Sequence of chain 41.F:
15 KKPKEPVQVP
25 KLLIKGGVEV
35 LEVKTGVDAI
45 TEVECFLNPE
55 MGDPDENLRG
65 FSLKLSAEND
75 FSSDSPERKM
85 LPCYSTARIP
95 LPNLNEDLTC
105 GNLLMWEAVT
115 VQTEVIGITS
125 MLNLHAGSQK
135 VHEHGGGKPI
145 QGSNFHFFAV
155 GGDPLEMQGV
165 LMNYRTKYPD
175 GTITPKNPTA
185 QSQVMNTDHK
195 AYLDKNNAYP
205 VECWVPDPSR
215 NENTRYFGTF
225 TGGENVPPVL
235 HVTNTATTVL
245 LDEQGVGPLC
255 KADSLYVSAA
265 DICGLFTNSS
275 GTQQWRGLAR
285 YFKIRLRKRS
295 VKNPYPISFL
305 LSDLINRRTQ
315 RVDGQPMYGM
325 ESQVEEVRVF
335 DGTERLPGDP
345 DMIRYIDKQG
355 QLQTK

Sequence of chain 45.F:
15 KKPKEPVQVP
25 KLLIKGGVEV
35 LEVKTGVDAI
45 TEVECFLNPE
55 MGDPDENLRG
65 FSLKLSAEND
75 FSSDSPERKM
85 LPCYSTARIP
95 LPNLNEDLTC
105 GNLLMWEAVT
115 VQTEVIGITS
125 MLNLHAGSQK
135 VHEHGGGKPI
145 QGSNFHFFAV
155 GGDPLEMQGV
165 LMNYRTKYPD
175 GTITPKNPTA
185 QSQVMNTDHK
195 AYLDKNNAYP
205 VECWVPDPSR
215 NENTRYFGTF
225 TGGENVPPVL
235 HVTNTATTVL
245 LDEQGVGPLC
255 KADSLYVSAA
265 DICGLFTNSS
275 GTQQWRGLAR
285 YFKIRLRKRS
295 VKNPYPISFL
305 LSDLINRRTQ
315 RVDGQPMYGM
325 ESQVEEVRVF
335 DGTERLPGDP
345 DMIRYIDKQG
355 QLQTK

A small-molecule ligand and the protein it binds are described below.
Small molecule (SMILES): CC(=O)N[C@H]1[C@H]([C@H](O)[C@H](O)CO)O[C@@](O[C@H](CO)[C@@H](O)[C@@H]2O[C@@H](C(=O)O)C[C@H](O)[C@H]2NC(C)=O)(C(=O)O)C[C@@H]1O

Binding-site contacts:
Ligand atom C11 contacts residue THR276 of chain 45.F at 3.2 Å.
Ligand atom O7 contacts residue LEU62 of chain 45.F at 3.9 Å.
Ligand atom C11 contacts residue GLN278 of chain 45.F at 3.5 Å.
Ligand atom C9 contacts residue LEU67 of chain 45.F at 3.4 Å (hydrophobic).
Ligand atom C8 contacts residue LYS68 of chain 45.F at 3.5 Å.
Ligand atom C10 contacts residue GLN278 of chain 45.F at 4.1 Å.
Ligand atom C11 contacts residue PHE65 of chain 45.F at 4.0 Å (hydrophobic).
Ligand atom C11 contacts residue LEU62 of chain 45.F at 3.9 Å (hydrophobic).
Ligand atom C10 contacts residue LEU62 of chain 45.F at 3.6 Å (hydrophobic).
Ligand atom C1 contacts residue ASN272 of chain 45.F at 3.9 Å.
Ligand atom N5 contacts residue GLN278 of chain 45.F at 3.9 Å.
Ligand atom O4 contacts residue ASP74 of chain 44.F at 4.0 Å.
Ligand atom O8 contacts residue THR276 of chain 45.F at 3.9 Å.
Ligand atom N5 contacts residue ASN272 of chain 45.F at 3.2 Å (h-bond).
Ligand atom O1B contacts residue ASN272 of chain 45.F at 3.4 Å (h-bond).
Ligand atom O8 contacts residue LYS68 of chain 45.F at 3.1 Å.
Ligand atom O9 contacts residue LEU67 of chain 45.F at 2.3 Å.
Ligand atom C11 contacts residue HIS138 of chain 41.F at 3.1 Å.
Ligand atom C6 contacts residue ASN272 of chain 45.F at 3.6 Å.
Ligand atom O1A contacts residue SER274 of chain 45.F at 3.8 Å.
Ligand atom O1B contacts residue LYS68 of chain 45.F at 3.0 Å (salt-bridge).
Ligand atom C1 contacts residue THR276 of chain 45.F at 3.1 Å.
Ligand atom C11 contacts residue PHE270 of chain 45.F at 3.9 Å (hydrophobic).
Ligand atom O8 contacts residue GLN278 of chain 45.F at 3.5 Å (h-bond).
Ligand atom O9 contacts residue LYS68 of chain 45.F at 2.5 Å (salt-bridge).
Ligand atom O1B contacts residue THR276 of chain 45.F at 2.4 Å (h-bond).
Ligand atom C8 contacts residue GLN278 of chain 45.F at 3.7 Å.
Ligand atom C6 contacts residue LYS68 of chain 45.F at 4.0 Å.
Ligand atom C9 contacts residue LYS68 of chain 45.F at 3.6 Å.
Ligand atom O1A contacts residue THR276 of chain 45.F at 3.3 Å (h-bond).
Ligand atom C11 contacts residue ASN272 of chain 45.F at 3.6 Å.
Ligand atom C7 contacts residue GLN278 of chain 45.F at 3.9 Å.
Ligand atom O9 contacts residue GLN278 of chain 45.F at 4.1 Å.
Ligand atom C10 contacts residue ASN272 of chain 45.F at 3.9 Å.
Ligand atom O10 contacts residue PHE75 of chain 44.F at 3.9 Å.
Ligand atom C9 contacts residue GLN278 of chain 45.F at 3.3 Å.
Ligand atom O10 contacts residue LEU62 of chain 45.F at 3.2 Å.
Ligand atom O1A contacts residue ASN272 of chain 45.F at 4.1 Å.
Ligand atom O8 contacts residue ASN272 of chain 45.F at 3.3 Å (h-bond).
Ligand atom C11 contacts residue PHE75 of chain 44.F at 3.5 Å (hydrophobic).

Sequence of chain 44.F:
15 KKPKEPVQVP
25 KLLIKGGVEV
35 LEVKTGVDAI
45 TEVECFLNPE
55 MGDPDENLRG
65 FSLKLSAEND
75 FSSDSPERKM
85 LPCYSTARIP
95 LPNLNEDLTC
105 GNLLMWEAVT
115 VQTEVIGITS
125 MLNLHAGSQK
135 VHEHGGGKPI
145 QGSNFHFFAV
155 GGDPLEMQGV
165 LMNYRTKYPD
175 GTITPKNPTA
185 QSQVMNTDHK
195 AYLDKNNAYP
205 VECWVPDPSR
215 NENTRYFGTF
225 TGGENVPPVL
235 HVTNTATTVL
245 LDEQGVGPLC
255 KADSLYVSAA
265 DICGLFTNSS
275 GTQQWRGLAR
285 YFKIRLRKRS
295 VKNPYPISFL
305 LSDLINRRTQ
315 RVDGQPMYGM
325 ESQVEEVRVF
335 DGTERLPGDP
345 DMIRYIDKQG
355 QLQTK